Sequence of chain 34.E:
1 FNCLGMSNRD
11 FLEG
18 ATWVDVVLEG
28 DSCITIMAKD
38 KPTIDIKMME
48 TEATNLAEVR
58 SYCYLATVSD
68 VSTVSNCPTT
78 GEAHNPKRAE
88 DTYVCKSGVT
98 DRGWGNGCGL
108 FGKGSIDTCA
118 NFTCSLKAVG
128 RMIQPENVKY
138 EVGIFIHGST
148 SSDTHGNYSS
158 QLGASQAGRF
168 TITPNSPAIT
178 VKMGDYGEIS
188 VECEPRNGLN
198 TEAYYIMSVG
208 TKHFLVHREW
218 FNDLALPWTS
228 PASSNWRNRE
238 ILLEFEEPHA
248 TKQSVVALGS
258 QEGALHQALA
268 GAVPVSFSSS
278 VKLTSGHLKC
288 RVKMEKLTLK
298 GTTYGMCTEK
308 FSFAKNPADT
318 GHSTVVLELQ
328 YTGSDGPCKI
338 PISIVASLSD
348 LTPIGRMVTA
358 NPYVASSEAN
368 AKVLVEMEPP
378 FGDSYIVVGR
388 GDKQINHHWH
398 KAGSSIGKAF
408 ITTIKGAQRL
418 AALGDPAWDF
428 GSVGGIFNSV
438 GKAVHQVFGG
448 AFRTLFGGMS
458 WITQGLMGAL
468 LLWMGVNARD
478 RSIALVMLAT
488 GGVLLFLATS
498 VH

A protein and the small-molecule ligand that binds it are described below.
Small molecule (SMILES): CC(=O)N[C@@H]1[C@@H](O)[C@H](O)[C@@H](CO)O[C@H]1O

Binding-site contacts:
Ligand atom O7 contacts residue SER66 of chain 34.E at 3.6 Å.
Ligand atom C4 contacts residue ASN118 of chain 34.E at 4.2 Å.
Ligand atom O6 contacts residue THR89 of chain 34.E at 3.8 Å.
Ligand atom C1 contacts residue ASN118 of chain 34.E at 1.4 Å.
Ligand atom C8 contacts residue TYR90 of chain 34.E at 3.6 Å (hydrophobic).
Ligand atom O6 contacts residue ASN118 of chain 34.E at 4.1 Å.
Ligand atom C7 contacts residue TYR90 of chain 34.E at 4.2 Å (hydrophobic).
Ligand atom O7 contacts residue ASP67 of chain 34.E at 4.3 Å.
Ligand atom C7 contacts residue ASN118 of chain 34.E at 3.3 Å.
Ligand atom N2 contacts residue ASN118 of chain 34.E at 2.9 Å (h-bond).
Ligand atom O5 contacts residue THR120 of chain 34.E at 3.7 Å.
Ligand atom N2 contacts residue TYR90 of chain 34.E at 4.2 Å.
Ligand atom C5 contacts residue THR120 of chain 34.E at 4.5 Å.
Ligand atom C5 contacts residue ASN118 of chain 34.E at 3.6 Å.
Ligand atom C2 contacts residue ASN118 of chain 34.E at 2.5 Å.
Ligand atom C8 contacts residue ASP67 of chain 34.E at 4.0 Å.
Ligand atom C1 contacts residue SER66 of chain 34.E at 4.4 Å.
Ligand atom O6 contacts residue PHE119 of chain 34.E at 3.2 Å (h-bond).
Ligand atom C3 contacts residue ASN118 of chain 34.E at 3.8 Å.
Ligand atom O5 contacts residue SER66 of chain 34.E at 4.3 Å.
Ligand atom C7 contacts residue ASP67 of chain 34.E at 4.3 Å.
Ligand atom O5 contacts residue ASN118 of chain 34.E at 2.4 Å (h-bond).
Ligand atom O6 contacts residue THR120 of chain 34.E at 3.5 Å (h-bond).
Ligand atom O7 contacts residue ASN118 of chain 34.E at 3.4 Å (h-bond).
Ligand atom C6 contacts residue THR120 of chain 34.E at 4.0 Å.
Ligand atom C8 contacts residue ASN118 of chain 34.E at 4.3 Å.